Sequence of chain 21.C:
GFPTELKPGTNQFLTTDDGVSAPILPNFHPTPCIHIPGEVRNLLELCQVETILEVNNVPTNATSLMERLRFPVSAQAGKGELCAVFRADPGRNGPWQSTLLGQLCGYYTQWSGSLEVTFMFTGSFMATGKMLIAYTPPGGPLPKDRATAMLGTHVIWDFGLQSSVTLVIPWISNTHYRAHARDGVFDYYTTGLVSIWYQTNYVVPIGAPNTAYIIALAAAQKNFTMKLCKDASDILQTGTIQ

Sequence of chain 22.C:
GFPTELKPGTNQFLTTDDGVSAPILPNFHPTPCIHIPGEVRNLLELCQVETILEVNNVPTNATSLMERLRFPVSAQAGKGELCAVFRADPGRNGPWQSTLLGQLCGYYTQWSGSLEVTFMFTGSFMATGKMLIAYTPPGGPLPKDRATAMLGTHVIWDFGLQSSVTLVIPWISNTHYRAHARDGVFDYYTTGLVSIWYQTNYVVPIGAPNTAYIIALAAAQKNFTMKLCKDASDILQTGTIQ

This small molecule binds to this protein.
Small molecule (SMILES): Cc1cccc(-c2ccc(OCCCCCN3CCN(c4ccncc4)C3=O)cc2)c1

Sequence of chain 21.A:
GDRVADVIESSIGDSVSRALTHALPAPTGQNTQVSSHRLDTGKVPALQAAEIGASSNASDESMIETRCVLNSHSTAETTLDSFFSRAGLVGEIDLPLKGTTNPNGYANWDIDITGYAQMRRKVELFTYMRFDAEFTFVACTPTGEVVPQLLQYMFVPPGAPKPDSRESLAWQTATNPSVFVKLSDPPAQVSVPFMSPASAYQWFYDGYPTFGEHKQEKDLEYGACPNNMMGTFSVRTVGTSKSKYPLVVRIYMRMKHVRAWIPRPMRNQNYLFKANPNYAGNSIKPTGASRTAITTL

Binding-site contacts:
Ligand atom CAZ contacts residue MET195 of chain 21.A at 3.9 Å (hydrophobic).
Ligand atom OAW contacts residue ILE111 of chain 21.A at 3.6 Å.
Ligand atom NBE contacts residue ASN228 of chain 21.A at 3.9 Å.
Ligand atom CAE contacts residue ASP112 of chain 21.A at 3.7 Å.
Ligand atom OAB contacts residue ILE113 of chain 21.A at 3.2 Å (h-bond).
Ligand atom CAE contacts residue THR114 of chain 21.A at 3.5 Å.
Ligand atom CAA contacts residue PRO177 of chain 21.A at 3.8 Å (hydrophobic).
Ligand atom CAH contacts residue GLN202 of chain 21.A at 3.7 Å.
Ligand atom CAJ contacts residue ILE111 of chain 21.A at 3.3 Å (hydrophobic).
Ligand atom CAU contacts residue TRP203 of chain 21.A at 3.7 Å (hydrophobic).
Ligand atom CAL contacts residue ILE111 of chain 21.A at 3.6 Å (hydrophobic).
Ligand atom CAU contacts residue TYR201 of chain 21.A at 3.8 Å (hydrophobic).
Ligand atom CAH contacts residue ASN228 of chain 21.A at 3.2 Å.
Ligand atom CAP contacts residue ILE111 of chain 21.A at 3.8 Å (hydrophobic).
Ligand atom CAM contacts residue ILE24 of chain 21.C at 3.7 Å (hydrophobic).
Ligand atom OAW contacts residue MET195 of chain 21.A at 3.5 Å.
Ligand atom CAD contacts residue GLN202 of chain 21.A at 3.5 Å.
Ligand atom CAN contacts residue PHE155 of chain 21.A at 3.6 Å (hydrophobic).
Ligand atom CAU contacts residue ASN228 of chain 21.A at 3.6 Å.
Ligand atom CAM contacts residue VAL192 of chain 21.A at 3.3 Å (hydrophobic).
Ligand atom CAH contacts residue TRP203 of chain 21.A at 3.5 Å (hydrophobic).
Ligand atom CAK contacts residue MET195 of chain 21.A at 3.6 Å (hydrophobic).
Ligand atom CAX contacts residue TRP203 of chain 21.A at 3.6 Å (hydrophobic).
Ligand atom CAY contacts residue PHE155 of chain 21.A at 3.8 Å (hydrophobic).
Ligand atom CAD contacts residue ASN228 of chain 21.A at 3.5 Å.
Ligand atom CAI contacts residue THR114 of chain 21.A at 3.8 Å.
Ligand atom CAA contacts residue ILE24 of chain 21.C at 3.8 Å (hydrophobic).
Ligand atom CAR contacts residue PHE135 of chain 21.A at 3.4 Å (hydrophobic).
Ligand atom CBC contacts residue TRP203 of chain 21.A at 3.2 Å (hydrophobic).
Ligand atom CAC contacts residue PHE233 of chain 21.A at 3.1 Å (hydrophobic).
Ligand atom OAB contacts residue ASP112 of chain 21.A at 3.5 Å.
Ligand atom CAG contacts residue PHE233 of chain 21.A at 3.2 Å (hydrophobic).
Ligand atom NBE contacts residue TRP203 of chain 21.A at 3.2 Å.
Ligand atom CBC contacts residue ASN228 of chain 21.A at 3.9 Å.
Ligand atom CAC contacts residue PHE137 of chain 21.A at 3.8 Å (hydrophobic).
Ligand atom CAI contacts residue TRP203 of chain 21.A at 3.6 Å (hydrophobic).
Ligand atom CAT contacts residue TYR201 of chain 21.A at 3.5 Å (hydrophobic).
Ligand atom CAG contacts residue PHE137 of chain 21.A at 3.7 Å (hydrophobic).
Ligand atom CAK contacts residue VAL192 of chain 21.A at 3.1 Å (hydrophobic).
Ligand atom CAI contacts residue ASP112 of chain 21.A at 3.5 Å.